The small molecule below binds the protein below.
Small molecule (SMILES): N[C@@H](Cc1c[nH]c2ccccc12)C(=O)O

Sequence of chain 1.F:
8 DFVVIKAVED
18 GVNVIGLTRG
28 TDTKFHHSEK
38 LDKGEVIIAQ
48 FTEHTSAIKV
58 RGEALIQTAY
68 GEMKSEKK

Binding-site contacts:
Ligand atom N contacts residue ASP29 of chain 1.E at 2.9 Å (salt-bridge).
Ligand atom O contacts residue THR25 of chain 1.E at 3.9 Å.
Ligand atom CZ2 contacts residue ILE55 of chain 1.F at 4.0 Å (hydrophobic).
Ligand atom N contacts residue GLY27 of chain 1.E at 2.6 Å (h-bond).
Ligand atom CA contacts residue THR30 of chain 1.E at 3.2 Å.
Ligand atom CE3 contacts residue HIS34 of chain 1.F at 3.9 Å.
Ligand atom OXT contacts residue THR52 of chain 1.F at 2.9 Å (h-bond).
Ligand atom CD1 contacts residue GLN47 of chain 1.F at 3.5 Å.
Ligand atom CD1 contacts residue SER53 of chain 1.E at 3.5 Å.
Ligand atom CD1 contacts residue THR49 of chain 1.F at 3.7 Å.
Ligand atom O contacts residue SER53 of chain 1.E at 2.9 Å (h-bond).
Ligand atom OXT contacts residue GLY27 of chain 1.E at 4.0 Å.
Ligand atom O contacts residue GLY27 of chain 1.E at 3.0 Å (h-bond).
Ligand atom CE2 contacts residue GLN47 of chain 1.F at 3.9 Å.
Ligand atom CB contacts residue THR25 of chain 1.E at 3.7 Å.
Ligand atom CB contacts residue THR30 of chain 1.E at 3.5 Å.
Ligand atom O contacts residue ARG26 of chain 1.E at 3.4 Å.
Ligand atom CG contacts residue SER53 of chain 1.E at 3.8 Å.
Ligand atom CH2 contacts residue ILE22 of chain 1.F at 4.0 Å (hydrophobic).
Ligand atom C contacts residue GLY27 of chain 1.E at 3.4 Å.
Ligand atom CA contacts residue SER53 of chain 1.E at 4.0 Å.
Ligand atom OXT contacts residue THR49 of chain 1.F at 2.6 Å (h-bond).
Ligand atom CH2 contacts residue GLY23 of chain 1.F at 3.5 Å.
Ligand atom OXT contacts residue HIS51 of chain 1.F at 4.0 Å.
Ligand atom N contacts residue THR25 of chain 1.E at 2.9 Å (h-bond).
Ligand atom CZ2 contacts residue THR52 of chain 1.F at 4.0 Å.
Ligand atom CZ3 contacts residue HIS34 of chain 1.F at 3.9 Å.
Ligand atom CD2 contacts residue THR52 of chain 1.F at 4.0 Å.
Ligand atom N contacts residue THR30 of chain 1.E at 2.8 Å (h-bond).
Ligand atom O contacts residue THR49 of chain 1.F at 3.6 Å.
Ligand atom CA contacts residue THR25 of chain 1.E at 3.8 Å.
Ligand atom CA contacts residue GLY27 of chain 1.E at 3.5 Å.
Ligand atom CB contacts residue SER53 of chain 1.E at 3.4 Å.
Ligand atom CE2 contacts residue THR52 of chain 1.F at 4.0 Å.
Ligand atom CE3 contacts residue HIS33 of chain 1.F at 3.8 Å.
Ligand atom NE1 contacts residue ALA46 of chain 1.F at 3.9 Å.
Ligand atom C contacts residue SER53 of chain 1.E at 3.6 Å.
Ligand atom NE1 contacts residue GLN47 of chain 1.F at 2.8 Å (h-bond).
Ligand atom CZ3 contacts residue GLY23 of chain 1.F at 3.6 Å.
Ligand atom C contacts residue THR49 of chain 1.F at 3.5 Å.

Sequence of chain 1.E:
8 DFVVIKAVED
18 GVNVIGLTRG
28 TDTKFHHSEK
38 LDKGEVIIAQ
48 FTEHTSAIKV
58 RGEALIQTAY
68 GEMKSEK